Sequence of chain 2.B:
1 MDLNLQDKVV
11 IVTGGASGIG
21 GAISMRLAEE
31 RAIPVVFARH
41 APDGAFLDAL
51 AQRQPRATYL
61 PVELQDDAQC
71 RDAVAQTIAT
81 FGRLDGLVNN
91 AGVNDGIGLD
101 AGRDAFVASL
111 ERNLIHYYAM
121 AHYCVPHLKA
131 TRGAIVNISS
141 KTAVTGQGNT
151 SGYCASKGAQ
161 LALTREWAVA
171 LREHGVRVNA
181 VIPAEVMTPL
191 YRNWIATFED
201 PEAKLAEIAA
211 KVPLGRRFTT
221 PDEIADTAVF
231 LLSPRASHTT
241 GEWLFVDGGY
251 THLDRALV

Binding-site contacts:
Ligand atom O4 contacts residue TRP194 of chain 2.B at 3.3 Å.
Ligand atom C3 contacts residue GLU185 of chain 2.B at 3.4 Å.
Ligand atom O3 contacts residue ALA184 of chain 2.B at 3.8 Å.
Ligand atom C6 contacts residue ASN94 of chain 2.B at 3.9 Å.
Ligand atom C2 contacts residue ALA184 of chain 2.B at 3.5 Å (hydrophobic).
Ligand atom O1 contacts residue SER140 of chain 2.B at 2.6 Å (h-bond).
Ligand atom O1 contacts residue NAP1 of chain 2.K at 3.3 Å.
Ligand atom C2 contacts residue GLN147 of chain 2.B at 3.9 Å.
Ligand atom C5 contacts residue NAP1 of chain 2.K at 4.0 Å.
Ligand atom O2 contacts residue ALA184 of chain 2.B at 2.8 Å (h-bond).
Ligand atom O4 contacts residue ASN94 of chain 2.B at 3.0 Å (h-bond).
Ligand atom O1 contacts residue TYR153 of chain 2.B at 2.6 Å (h-bond).
Ligand atom C4 contacts residue TRP194 of chain 2.B at 3.8 Å (hydrophobic).
Ligand atom C2 contacts residue THR142 of chain 2.B at 3.9 Å.
Ligand atom O3 contacts residue GLN147 of chain 2.B at 3.1 Å (h-bond).
Ligand atom O2 contacts residue NAP1 of chain 2.K at 3.9 Å.
Ligand atom C6 contacts residue TRP194 of chain 2.B at 3.7 Å (hydrophobic).
Ligand atom C4 contacts residue TYR191 of chain 2.B at 3.6 Å (hydrophobic).
Ligand atom C3 contacts residue GLN147 of chain 2.B at 3.8 Å.
Ligand atom O4 contacts residue GLN147 of chain 2.B at 3.0 Å (h-bond).
Ligand atom O3 contacts residue TYR191 of chain 2.B at 4.0 Å.
Ligand atom O2 contacts residue LYS141 of chain 2.B at 2.9 Å (salt-bridge).
Ligand atom C2 contacts residue LYS141 of chain 2.B at 3.6 Å.
Ligand atom C4 contacts residue GLN147 of chain 2.B at 4.0 Å.
Ligand atom O5 contacts residue ASN94 of chain 2.B at 3.3 Å (h-bond).
Ligand atom C2 contacts residue SER140 of chain 2.B at 4.0 Å.
Ligand atom O2 contacts residue THR142 of chain 2.B at 3.7 Å.
Ligand atom C3 contacts residue ALA184 of chain 2.B at 3.4 Å (hydrophobic).
Ligand atom O2 contacts residue SER140 of chain 2.B at 3.4 Å (h-bond).
Ligand atom O3 contacts residue GLU185 of chain 2.B at 2.8 Å (salt-bridge).
Ligand atom C3 contacts residue LYS141 of chain 2.B at 3.8 Å.
Ligand atom C3 contacts residue TYR191 of chain 2.B at 3.8 Å (hydrophobic).
Ligand atom O5 contacts residue TYR153 of chain 2.B at 3.7 Å.
Ligand atom C4 contacts residue ASN94 of chain 2.B at 4.0 Å.
Ligand atom C1 contacts residue SER140 of chain 2.B at 3.8 Å.
Ligand atom C1 contacts residue NAP1 of chain 2.K at 3.3 Å.
Ligand atom C1 contacts residue TYR153 of chain 2.B at 3.6 Å (hydrophobic).
Ligand atom C5 contacts residue ASN94 of chain 2.B at 4.0 Å.
Ligand atom O3 contacts residue LYS141 of chain 2.B at 2.9 Å (salt-bridge).
Ligand atom C1 contacts residue ALA184 of chain 2.B at 4.0 Å (hydrophobic).

A protein and the small-molecule ligand that binds it are described below.
Small molecule (SMILES): C[C@@H]1O[C@H](O)[C@@H](O)[C@H](O)[C@@H]1O